Sequence of chain 1.L:
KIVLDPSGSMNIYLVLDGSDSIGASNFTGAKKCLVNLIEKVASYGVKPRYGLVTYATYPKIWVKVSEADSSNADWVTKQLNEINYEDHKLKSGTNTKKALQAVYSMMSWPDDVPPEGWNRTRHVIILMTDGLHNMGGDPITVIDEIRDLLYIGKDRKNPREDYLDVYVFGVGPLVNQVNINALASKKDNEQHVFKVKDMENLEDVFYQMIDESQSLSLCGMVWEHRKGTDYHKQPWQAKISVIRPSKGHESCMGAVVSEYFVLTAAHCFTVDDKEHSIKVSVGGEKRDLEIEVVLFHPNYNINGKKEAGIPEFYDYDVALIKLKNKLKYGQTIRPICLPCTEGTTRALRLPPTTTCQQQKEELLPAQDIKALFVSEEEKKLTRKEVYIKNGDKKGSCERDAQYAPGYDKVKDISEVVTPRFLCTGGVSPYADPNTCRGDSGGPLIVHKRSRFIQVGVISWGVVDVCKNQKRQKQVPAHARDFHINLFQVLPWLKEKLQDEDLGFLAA

A small-molecule ligand and the protein it binds are described below.
Small molecule (SMILES): CC(=O)N[C@@H]1[C@@H](O)[C@H](O)[C@@H](CO)O[C@H]1O

Binding-site contacts:
Ligand atom C2 contacts residue ASN119 of chain 1.L at 2.7 Å.
Ligand atom O7 contacts residue ASN119 of chain 1.L at 3.2 Å (h-bond).
Ligand atom C1 contacts residue ASN119 of chain 1.L at 1.4 Å.
Ligand atom O5 contacts residue ASN119 of chain 1.L at 2.4 Å (h-bond).
Ligand atom C7 contacts residue ASN119 of chain 1.L at 2.9 Å.
Ligand atom C4 contacts residue ASN119 of chain 1.L at 4.2 Å.
Ligand atom C3 contacts residue ASN119 of chain 1.L at 3.8 Å.
Ligand atom C8 contacts residue ASN119 of chain 1.L at 3.2 Å.
Ligand atom C5 contacts residue ASN119 of chain 1.L at 3.4 Å.
Ligand atom C8 contacts residue TRP118 of chain 1.L at 3.4 Å (hydrophobic).
Ligand atom N2 contacts residue ASN119 of chain 1.L at 3.1 Å (h-bond).